A protein and the small-molecule ligand that binds it are described below.
Small molecule (SMILES): O=C(O)CCC(=O)C(=O)O

Sequence of chain 1.D:
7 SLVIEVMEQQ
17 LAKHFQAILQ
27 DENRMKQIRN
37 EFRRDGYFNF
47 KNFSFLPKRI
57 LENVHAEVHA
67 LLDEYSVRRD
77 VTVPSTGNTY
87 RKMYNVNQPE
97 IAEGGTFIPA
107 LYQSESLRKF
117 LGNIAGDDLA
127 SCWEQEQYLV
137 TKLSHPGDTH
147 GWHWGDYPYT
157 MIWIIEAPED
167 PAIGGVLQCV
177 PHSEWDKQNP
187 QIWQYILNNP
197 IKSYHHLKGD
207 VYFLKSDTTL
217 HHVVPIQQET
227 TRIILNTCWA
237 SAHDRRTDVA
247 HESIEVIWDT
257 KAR

Binding-site contacts:
Ligand atom O5 contacts residue HIS146 of chain 1.D at 4.2 Å.
Ligand atom O1 contacts residue ASN232 of chain 1.D at 3.0 Å (h-bond).
Ligand atom O3 contacts residue ILE158 of chain 1.D at 3.6 Å.
Ligand atom C3 contacts residue HIS146 of chain 1.D at 3.8 Å.
Ligand atom O5 contacts residue HIS149 of chain 1.D at 3.2 Å (h-bond).
Ligand atom O4 contacts residue VAL219 of chain 1.D at 3.4 Å.
Ligand atom O4 contacts residue ILE230 of chain 1.D at 3.7 Å.
Ligand atom C3 contacts residue VAL219 of chain 1.D at 4.1 Å (hydrophobic).
Ligand atom O2 contacts residue HIS146 of chain 1.D at 3.8 Å.
Ligand atom C3 contacts residue ILE230 of chain 1.D at 4.0 Å (hydrophobic).
Ligand atom C1 contacts residue ILE158 of chain 1.D at 4.0 Å (hydrophobic).
Ligand atom O1 contacts residue HIS149 of chain 1.D at 3.4 Å.
Ligand atom C4 contacts residue TYR208 of chain 1.D at 3.2 Å (hydrophobic).
Ligand atom O3 contacts residue ARG228 of chain 1.D at 2.7 Å (salt-bridge).
Ligand atom C2 contacts residue HIS217 of chain 1.D at 4.1 Å.
Ligand atom O5 contacts residue HIS217 of chain 1.D at 3.0 Å (h-bond).
Ligand atom C2 contacts residue NI1 of chain 1.AA at 3.0 Å.
Ligand atom C5 contacts residue ARG228 of chain 1.D at 3.3 Å.
Ligand atom C2 contacts residue ILE158 of chain 1.D at 4.2 Å (hydrophobic).
Ligand atom C1 contacts residue NI1 of chain 1.AA at 3.0 Å.
Ligand atom O2 contacts residue ILE230 of chain 1.D at 3.9 Å.
Ligand atom O2 contacts residue ILE158 of chain 1.D at 3.8 Å.
Ligand atom C1 contacts residue HIS146 of chain 1.D at 3.5 Å.
Ligand atom C5 contacts residue ILE158 of chain 1.D at 4.0 Å (hydrophobic).
Ligand atom O1 contacts residue HIS217 of chain 1.D at 4.2 Å.
Ligand atom O3 contacts residue VAL219 of chain 1.D at 4.2 Å.
Ligand atom O1 contacts residue NI1 of chain 1.AA at 2.2 Å (h-bond).
Ligand atom O1 contacts residue ORN1 of chain 1.CA at 3.9 Å.
Ligand atom O3 contacts residue TYR208 of chain 1.D at 2.6 Å (h-bond).
Ligand atom C5 contacts residue VAL219 of chain 1.D at 3.5 Å (hydrophobic).
Ligand atom C5 contacts residue TYR208 of chain 1.D at 3.3 Å (hydrophobic).
Ligand atom O5 contacts residue NI1 of chain 1.AA at 2.3 Å (h-bond).
Ligand atom O2 contacts residue NI1 of chain 1.AA at 4.2 Å.
Ligand atom C4 contacts residue VAL219 of chain 1.D at 3.7 Å (hydrophobic).
Ligand atom O4 contacts residue ARG228 of chain 1.D at 2.4 Å (salt-bridge).
Ligand atom O2 contacts residue ASN232 of chain 1.D at 2.6 Å (h-bond).
Ligand atom C1 contacts residue ASN232 of chain 1.D at 3.1 Å.
Ligand atom O1 contacts residue HIS146 of chain 1.D at 3.8 Å.
Ligand atom C2 contacts residue HIS149 of chain 1.D at 3.9 Å.
Ligand atom C2 contacts residue HIS146 of chain 1.D at 3.7 Å.